Sequence of chain 36.B:
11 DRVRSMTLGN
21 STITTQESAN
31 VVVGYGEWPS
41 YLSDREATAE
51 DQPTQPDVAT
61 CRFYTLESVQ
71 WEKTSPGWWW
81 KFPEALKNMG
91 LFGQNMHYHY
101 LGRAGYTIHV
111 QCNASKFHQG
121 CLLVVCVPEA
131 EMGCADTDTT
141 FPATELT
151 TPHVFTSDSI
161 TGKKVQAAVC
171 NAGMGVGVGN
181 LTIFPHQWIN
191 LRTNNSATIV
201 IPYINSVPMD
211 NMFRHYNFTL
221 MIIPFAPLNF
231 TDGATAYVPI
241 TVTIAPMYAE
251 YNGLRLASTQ

Binding-site contacts:
Ligand atom N3 contacts residue TRP38 of chain 36.B at 4.3 Å.
Ligand atom C5 contacts residue TRP38 of chain 36.B at 3.9 Å (hydrophobic).
Ligand atom C2 contacts residue TRP38 of chain 36.B at 4.2 Å (hydrophobic).
Ligand atom O6 contacts residue LYS58 of chain 36.D at 4.2 Å.
Ligand atom C4 contacts residue TRP38 of chain 36.B at 4.1 Å (hydrophobic).
Ligand atom N1 contacts residue TRP38 of chain 36.B at 4.1 Å.
Ligand atom N1 contacts residue LYS58 of chain 36.D at 4.0 Å.
Ligand atom O6 contacts residue TRP38 of chain 36.B at 3.7 Å.
Ligand atom C6 contacts residue TRP38 of chain 36.B at 3.9 Å (hydrophobic).
Ligand atom N9 contacts residue TRP38 of chain 36.B at 4.4 Å.
Ligand atom N7 contacts residue TRP38 of chain 36.B at 3.7 Å.
Ligand atom C8 contacts residue TRP38 of chain 36.B at 4.1 Å (hydrophobic).

This protein binds this small molecule.
Small molecule (SMILES): Nc1nc2[nH]cnc2c(=O)[nH]1

Sequence of chain 36.D:
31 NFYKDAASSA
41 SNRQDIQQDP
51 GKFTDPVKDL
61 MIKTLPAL